This small molecule binds to this protein.
Small molecule (SMILES): CC(=O)N[C@H]1[C@H](O[C@H]2[C@H](O)[C@@H](NC(C)=O)CO[C@@H]2CO)O[C@H](CO)[C@@H](O)[C@@H]1O

Sequence of chain 4.Q:
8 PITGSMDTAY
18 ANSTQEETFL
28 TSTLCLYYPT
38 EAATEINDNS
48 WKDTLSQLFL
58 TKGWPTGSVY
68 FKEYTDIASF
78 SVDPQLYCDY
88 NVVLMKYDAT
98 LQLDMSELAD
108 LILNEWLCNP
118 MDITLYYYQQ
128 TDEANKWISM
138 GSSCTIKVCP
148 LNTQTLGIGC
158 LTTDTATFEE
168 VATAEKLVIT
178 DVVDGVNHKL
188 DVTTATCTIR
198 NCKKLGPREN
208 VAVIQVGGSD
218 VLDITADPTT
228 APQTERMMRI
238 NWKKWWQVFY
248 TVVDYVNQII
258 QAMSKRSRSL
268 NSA

Binding-site contacts:
Ligand atom C6 contacts residue ASN19 of chain 4.Q at 4.0 Å.
Ligand atom O5 contacts residue ASN19 of chain 4.Q at 2.1 Å (h-bond).
Ligand atom O6 contacts residue ASN19 of chain 4.Q at 4.3 Å.
Ligand atom C3 contacts residue ASN19 of chain 4.Q at 4.4 Å.
Ligand atom C2 contacts residue ASN19 of chain 4.Q at 3.4 Å.
Ligand atom C5 contacts residue ASN19 of chain 4.Q at 3.3 Å.
Ligand atom N2 contacts residue ASN19 of chain 4.Q at 4.1 Å.
Ligand atom C1 contacts residue ASN19 of chain 4.Q at 1.9 Å.
Ligand atom C4 contacts residue ASN19 of chain 4.Q at 4.5 Å.
Ligand atom C8 contacts residue TYR17 of chain 4.Q at 4.3 Å (hydrophobic).